Sequence of chain 1.A:
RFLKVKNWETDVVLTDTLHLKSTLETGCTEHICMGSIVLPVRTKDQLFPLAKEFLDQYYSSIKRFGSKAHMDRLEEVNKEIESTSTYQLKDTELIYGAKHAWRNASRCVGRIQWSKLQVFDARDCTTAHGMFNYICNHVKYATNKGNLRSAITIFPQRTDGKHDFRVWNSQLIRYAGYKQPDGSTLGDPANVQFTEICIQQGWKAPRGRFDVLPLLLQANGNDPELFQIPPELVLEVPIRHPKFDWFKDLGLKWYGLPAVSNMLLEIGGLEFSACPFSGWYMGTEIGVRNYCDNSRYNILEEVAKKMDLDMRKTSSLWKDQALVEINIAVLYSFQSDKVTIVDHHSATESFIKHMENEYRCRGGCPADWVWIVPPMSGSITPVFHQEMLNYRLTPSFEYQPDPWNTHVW

Binding-site contacts:
Ligand atom C61 contacts residue HEM1 of chain 1.I at 3.5 Å.
Ligand atom N1' contacts residue GLU296 of chain 1.B at 2.8 Å (salt-bridge).
Ligand atom N61 contacts residue TRP291 of chain 1.B at 3.0 Å (h-bond).
Ligand atom C2 contacts residue HEM1 of chain 1.I at 3.6 Å.
Ligand atom C61 contacts residue GLU296 of chain 1.B at 3.6 Å.
Ligand atom N11 contacts residue HEM1 of chain 1.I at 3.8 Å.
Ligand atom C5' contacts residue GLU296 of chain 1.B at 2.9 Å.
Ligand atom C81 contacts residue GLY290 of chain 1.B at 3.7 Å.
Ligand atom C3' contacts residue GLN182 of chain 1.B at 3.8 Å.
Ligand atom C1 contacts residue HEM1 of chain 1.I at 3.5 Å.
Ligand atom C81 contacts residue HEM1 of chain 1.I at 3.6 Å.
Ligand atom C2' contacts residue HEM1 of chain 1.I at 3.4 Å.
Ligand atom C4 contacts residue HEM1 of chain 1.I at 2.9 Å.
Ligand atom C3' contacts residue HEM1 of chain 1.I at 3.6 Å.
Ligand atom C15 contacts residue TRP10 of chain 1.A at 3.7 Å (hydrophobic).
Ligand atom C12 contacts residue TYR410 of chain 1.B at 3.3 Å (hydrophobic).
Ligand atom N61 contacts residue HEM1 of chain 1.I at 3.3 Å.
Ligand atom C4' contacts residue GLU296 of chain 1.B at 3.7 Å.
Ligand atom C4' contacts residue VAL271 of chain 1.B at 3.8 Å (hydrophobic).
Ligand atom N61 contacts residue TYR292 of chain 1.B at 3.8 Å.
Ligand atom F13 contacts residue VAL40 of chain 1.B at 3.7 Å.
Ligand atom C12 contacts residue VAL40 of chain 1.B at 3.7 Å (hydrophobic).
Ligand atom C71 contacts residue GLU296 of chain 1.B at 3.6 Å.
Ligand atom C81 contacts residue PHE288 of chain 1.B at 3.5 Å (hydrophobic).
Ligand atom C31 contacts residue VAL271 of chain 1.B at 3.7 Å (hydrophobic).
Ligand atom C71 contacts residue HEM1 of chain 1.I at 3.5 Å.
Ligand atom C21 contacts residue GLU296 of chain 1.B at 3.6 Å.
Ligand atom F13 contacts residue LEU41 of chain 1.B at 3.4 Å.
Ligand atom N2 contacts residue HEM1 of chain 1.I at 3.3 Å (h-bond).
Ligand atom N1 contacts residue HEM1 of chain 1.I at 2.8 Å (h-bond).
Ligand atom C16 contacts residue GOL1 of chain 1.M at 3.5 Å.
Ligand atom N61 contacts residue GLU296 of chain 1.B at 2.8 Å (salt-bridge).
Ligand atom C4 contacts residue TRP382 of chain 1.B at 3.8 Å (hydrophobic).
Ligand atom N11 contacts residue GLU296 of chain 1.B at 2.8 Å (salt-bridge).
Ligand atom C3 contacts residue HEM1 of chain 1.I at 3.7 Å.
Ligand atom C13 contacts residue VAL40 of chain 1.B at 3.5 Å (hydrophobic).
Ligand atom C51 contacts residue HEM1 of chain 1.I at 3.4 Å.
Ligand atom C14 contacts residue TRP10 of chain 1.A at 3.5 Å (hydrophobic).
Ligand atom C4 contacts residue TYR410 of chain 1.B at 3.4 Å (hydrophobic).
Ligand atom C1 contacts residue VAL271 of chain 1.B at 3.6 Å (hydrophobic).

This small molecule binds to this protein.
Small molecule (SMILES): Cc1cc(N)nc(C[C@H]2CNC[C@H]2NCCNCCc2cccc(F)c2)c1

Sequence of chain 1.B:
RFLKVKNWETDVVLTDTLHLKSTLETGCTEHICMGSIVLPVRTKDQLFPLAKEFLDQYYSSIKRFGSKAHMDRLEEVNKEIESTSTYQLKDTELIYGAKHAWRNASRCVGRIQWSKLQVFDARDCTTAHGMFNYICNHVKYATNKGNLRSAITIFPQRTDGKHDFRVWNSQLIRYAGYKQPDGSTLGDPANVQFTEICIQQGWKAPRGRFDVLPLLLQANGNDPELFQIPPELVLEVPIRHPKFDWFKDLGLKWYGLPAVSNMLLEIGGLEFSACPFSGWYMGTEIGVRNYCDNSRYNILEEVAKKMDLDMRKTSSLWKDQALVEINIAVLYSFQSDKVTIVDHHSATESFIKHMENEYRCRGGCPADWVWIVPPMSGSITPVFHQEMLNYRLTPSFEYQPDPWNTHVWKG